The protein below binds the small molecule below.
Small molecule (SMILES): CSCC[C@H](NC(=O)CNC(=O)[C@H](CC(=O)O)NC(=O)[C@H](Cc1ccc(O)cc1)NC(=O)[C@H](CC(C)C)NC(=O)C[NH3+])C(=O)N[C@@H](CCC(=O)O)C(=O)N[C@@H](CC1=CNCN1)C(=O)N[C@@H](CC(C)C)C(=O)O

Sequence of chain 1.I:
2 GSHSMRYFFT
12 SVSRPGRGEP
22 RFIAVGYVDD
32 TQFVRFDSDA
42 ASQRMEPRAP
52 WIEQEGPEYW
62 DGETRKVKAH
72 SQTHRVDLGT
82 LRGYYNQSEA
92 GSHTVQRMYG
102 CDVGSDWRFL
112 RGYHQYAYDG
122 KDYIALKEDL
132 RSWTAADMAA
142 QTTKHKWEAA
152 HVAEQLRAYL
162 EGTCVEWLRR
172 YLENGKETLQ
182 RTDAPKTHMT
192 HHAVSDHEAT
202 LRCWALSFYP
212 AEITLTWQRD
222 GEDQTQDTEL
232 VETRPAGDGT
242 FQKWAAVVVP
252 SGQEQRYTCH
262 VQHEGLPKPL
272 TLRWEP

Sequence of chain 1.B:
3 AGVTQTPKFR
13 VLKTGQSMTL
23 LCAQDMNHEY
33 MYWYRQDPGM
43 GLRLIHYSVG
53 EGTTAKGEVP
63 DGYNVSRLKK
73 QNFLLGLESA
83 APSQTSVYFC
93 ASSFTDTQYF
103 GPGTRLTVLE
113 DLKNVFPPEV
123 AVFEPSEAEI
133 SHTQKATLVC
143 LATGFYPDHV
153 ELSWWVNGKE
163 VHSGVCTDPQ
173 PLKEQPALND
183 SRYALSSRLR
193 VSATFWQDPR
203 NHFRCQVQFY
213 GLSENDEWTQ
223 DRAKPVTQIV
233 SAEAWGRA

Sequence of chain 1.A:
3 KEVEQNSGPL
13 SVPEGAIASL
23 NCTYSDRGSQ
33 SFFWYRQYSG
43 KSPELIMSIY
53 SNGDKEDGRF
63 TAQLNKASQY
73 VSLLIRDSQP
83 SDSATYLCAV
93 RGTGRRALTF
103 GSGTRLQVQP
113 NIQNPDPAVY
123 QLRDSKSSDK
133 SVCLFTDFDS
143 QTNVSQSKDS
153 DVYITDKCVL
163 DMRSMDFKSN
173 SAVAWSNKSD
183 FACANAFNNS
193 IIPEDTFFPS

Binding-site contacts:
Ligand atom OD1 contacts residue ARG98 of chain 1.A at 2.8 Å (salt-bridge).
Ligand atom C contacts residue TYR8 of chain 1.I at 3.3 Å (hydrophobic).
Ligand atom CA contacts residue TYR8 of chain 1.I at 3.2 Å (hydrophobic).
Ligand atom CG contacts residue GLU64 of chain 1.I at 3.5 Å.
Ligand atom CG contacts residue ARG98 of chain 1.A at 3.5 Å.
Ligand atom N contacts residue GLU64 of chain 1.I at 2.9 Å (salt-bridge).
Ligand atom N contacts residue TYR160 of chain 1.I at 3.5 Å.
Ligand atom CD2 contacts residue TYR100 of chain 1.I at 3.2 Å (hydrophobic).
Ligand atom OD1 contacts residue GLY96 of chain 1.A at 3.3 Å.
Ligand atom CB contacts residue ASP78 of chain 1.I at 3.4 Å.
Ligand atom SD contacts residue ARG93 of chain 1.A at 3.5 Å (salt-bridge).
Ligand atom N contacts residue TYR8 of chain 1.I at 2.9 Å (h-bond).
Ligand atom CA contacts residue GLU64 of chain 1.I at 3.4 Å.
Ligand atom O contacts residue LYS67 of chain 1.I at 2.8 Å (salt-bridge).
Ligand atom CE1 contacts residue TYR32 of chain 1.B at 3.3 Å (hydrophobic).
Ligand atom CD1 contacts residue MET46 of chain 1.I at 3.4 Å (hydrophobic).
Ligand atom O contacts residue TYR160 of chain 1.I at 2.7 Å (h-bond).
Ligand atom OE2 contacts residue VAL153 of chain 1.I at 3.4 Å.
Ligand atom OD2 contacts residue GLY96 of chain 1.A at 2.8 Å (h-bond).
Ligand atom O contacts residue TYR85 of chain 1.I at 2.8 Å (h-bond).
Ligand atom O contacts residue THR144 of chain 1.I at 2.6 Å (h-bond).
Ligand atom CE contacts residue THR97 of chain 1.B at 3.3 Å.
Ligand atom O contacts residue THR74 of chain 1.I at 3.4 Å.
Ligand atom N contacts residue TYR100 of chain 1.I at 3.0 Å (h-bond).
Ligand atom OXT contacts residue LYS147 of chain 1.I at 3.0 Å (salt-bridge).
Ligand atom O contacts residue TRP148 of chain 1.I at 2.9 Å (h-bond).
Ligand atom CA contacts residue TYR32 of chain 1.B at 3.5 Å (hydrophobic).
Ligand atom CG contacts residue GLY96 of chain 1.A at 3.4 Å.
Ligand atom CB contacts residue TYR100 of chain 1.I at 3.4 Å (hydrophobic).
Ligand atom N contacts residue LYS67 of chain 1.I at 3.3 Å (salt-bridge).
Ligand atom N contacts residue TYR172 of chain 1.I at 2.7 Å (h-bond).
Ligand atom N contacts residue ASP78 of chain 1.I at 3.0 Å (salt-bridge).
Ligand atom O contacts residue ARG93 of chain 1.A at 2.9 Å (salt-bridge).
Ligand atom CA contacts residue TYR172 of chain 1.I at 3.5 Å (hydrophobic).
Ligand atom C contacts residue TYR32 of chain 1.B at 3.4 Å (hydrophobic).
Ligand atom O contacts residue TYR32 of chain 1.B at 2.6 Å (h-bond).
Ligand atom O contacts residue HIS71 of chain 1.I at 3.3 Å (h-bond).
Ligand atom N contacts residue TRP168 of chain 1.I at 3.3 Å.
Ligand atom CA contacts residue ASP78 of chain 1.I at 3.3 Å.
Ligand atom CB contacts residue TYR32 of chain 1.B at 3.3 Å (hydrophobic).